The small molecule below binds the protein below.
Small molecule (SMILES): CC[C@H](C)[C@H](NC(=O)[C@H](Cc1ccccc1)NC(=O)[C@H](Cc1ccccc1)NC(=O)[C@H](CCSC)NC=O)C(=O)N[C@@H](CC(N)=O)C(=O)N[C@@H](C)C(=O)N[C@@H](CC(C)C)C(=O)O

Binding-site contacts:
Ligand atom CD1 contacts residue THR80 of chain 1.A at 3.7 Å.
Ligand atom CD1 contacts residue TYR114 of chain 1.A at 3.6 Å (hydrophobic).
Ligand atom CA contacts residue TYR114 of chain 1.A at 3.7 Å (hydrophobic).
Ligand atom CD1 contacts residue TRP133 of chain 1.A at 3.5 Å (hydrophobic).
Ligand atom CD1 contacts residue TRP97 of chain 1.A at 3.5 Å (hydrophobic).
Ligand atom CD1 contacts residue TYR159 of chain 1.A at 3.7 Å (hydrophobic).
Ligand atom OD1 contacts residue ASN77 of chain 1.A at 3.3 Å (h-bond).
Ligand atom CD1 contacts residue TYR84 of chain 1.A at 3.6 Å (hydrophobic).
Ligand atom N contacts residue TYR114 of chain 1.A at 3.0 Å (h-bond).
Ligand atom CZ contacts residue ASN77 of chain 1.A at 3.4 Å.
Ligand atom CB contacts residue ASN77 of chain 1.A at 3.5 Å.
Ligand atom CG contacts residue THR143 of chain 1.A at 3.7 Å.
Ligand atom C contacts residue ASN77 of chain 1.A at 3.6 Å.
Ligand atom O contacts residue THR143 of chain 1.A at 2.4 Å (h-bond).
Ligand atom O1 contacts residue VAL99 of chain 1.A at 3.4 Å.
Ligand atom CE2 contacts residue PHE156 of chain 1.A at 3.7 Å (hydrophobic).
Ligand atom CD2 contacts residue ARG146 of chain 1.A at 3.6 Å.
Ligand atom CN contacts residue TYR159 of chain 1.A at 3.2 Å (hydrophobic).
Ligand atom O1 contacts residue HIS9 of chain 1.A at 2.8 Å (h-bond).
Ligand atom CD2 contacts residue THR143 of chain 1.A at 3.5 Å.
Ligand atom CZ contacts residue PHE156 of chain 1.A at 3.6 Å (hydrophobic).
Ligand atom CG contacts residue TYR7 of chain 1.A at 3.6 Å (hydrophobic).
Ligand atom N contacts residue ASN77 of chain 1.A at 3.6 Å (h-bond).
Ligand atom CE2 contacts residue ASN77 of chain 1.A at 3.2 Å.
Ligand atom N contacts residue TYR159 of chain 1.A at 3.4 Å (h-bond).
Ligand atom CD2 contacts residue PHE156 of chain 1.A at 3.7 Å (hydrophobic).
Ligand atom CG2 contacts residue LEU147 of chain 1.A at 3.5 Å (hydrophobic).
Ligand atom CB contacts residue THR80 of chain 1.A at 3.6 Å.
Ligand atom C contacts residue THR143 of chain 1.A at 3.5 Å.
Ligand atom CZ contacts residue TYR155 of chain 1.A at 3.7 Å (hydrophobic).
Ligand atom CA contacts residue ASN77 of chain 1.A at 3.5 Å.
Ligand atom SD contacts residue TYR7 of chain 1.A at 3.7 Å.
Ligand atom CE1 contacts residue TYR155 of chain 1.A at 3.7 Å (hydrophobic).
Ligand atom CN contacts residue TYR7 of chain 1.A at 3.2 Å (hydrophobic).
Ligand atom N contacts residue ASN77 of chain 1.A at 2.7 Å (h-bond).
Ligand atom OXT contacts residue ARG146 of chain 1.A at 3.0 Å (salt-bridge).
Ligand atom CE2 contacts residue SER73 of chain 1.A at 3.6 Å.
Ligand atom O contacts residue TRP97 of chain 1.A at 3.0 Å (h-bond).
Ligand atom CD2 contacts residue SER73 of chain 1.A at 3.6 Å.
Ligand atom CA contacts residue ASN77 of chain 1.A at 3.6 Å.

Sequence of chain 1.A:
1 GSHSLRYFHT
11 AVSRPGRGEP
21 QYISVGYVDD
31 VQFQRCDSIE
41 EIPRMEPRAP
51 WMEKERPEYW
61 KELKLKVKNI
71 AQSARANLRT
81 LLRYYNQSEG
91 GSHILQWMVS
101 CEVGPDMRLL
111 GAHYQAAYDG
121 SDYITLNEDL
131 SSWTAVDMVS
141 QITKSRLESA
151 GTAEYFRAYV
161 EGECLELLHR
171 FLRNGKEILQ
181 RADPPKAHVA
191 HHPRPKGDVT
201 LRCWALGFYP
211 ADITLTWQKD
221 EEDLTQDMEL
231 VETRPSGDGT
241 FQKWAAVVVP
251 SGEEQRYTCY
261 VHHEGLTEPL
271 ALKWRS